Sequence of chain 1.A:
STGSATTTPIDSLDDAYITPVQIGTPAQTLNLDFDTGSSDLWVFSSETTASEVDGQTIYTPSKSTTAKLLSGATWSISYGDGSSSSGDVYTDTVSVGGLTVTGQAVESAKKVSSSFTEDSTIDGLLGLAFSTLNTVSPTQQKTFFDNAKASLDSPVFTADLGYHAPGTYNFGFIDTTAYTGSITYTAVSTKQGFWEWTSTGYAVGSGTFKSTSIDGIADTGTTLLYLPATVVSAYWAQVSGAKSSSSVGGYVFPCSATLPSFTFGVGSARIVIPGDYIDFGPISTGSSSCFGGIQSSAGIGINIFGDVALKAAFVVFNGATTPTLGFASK

This protein binds this small molecule.
Small molecule (SMILES): Cc1ccc(-c2noc([C@H]3C[C@@H](O)CN3)n2)cc1F

Binding-site contacts:
Ligand atom N contacts residue GLY221 of chain 1.A at 3.3 Å (h-bond).
Ligand atom C8 contacts residue ASP35 of chain 1.A at 3.7 Å.
Ligand atom C5 contacts residue ASP33 of chain 1.A at 3.8 Å.
Ligand atom C11 contacts residue GLY80 of chain 1.A at 3.9 Å.
Ligand atom C3 contacts residue ASP81 of chain 1.A at 3.4 Å.
Ligand atom N1 contacts residue LEU125 of chain 1.A at 3.5 Å.
Ligand atom C6 contacts residue PHE116 of chain 1.A at 3.3 Å (hydrophobic).
Ligand atom F contacts residue ASP119 of chain 1.A at 4.0 Å.
Ligand atom C11 contacts residue ASP219 of chain 1.A at 4.0 Å.
Ligand atom O contacts residue ASP35 of chain 1.A at 2.8 Å (salt-bridge).
Ligand atom N2 contacts residue GLY37 of chain 1.A at 3.9 Å.
Ligand atom N contacts residue TYR79 of chain 1.A at 4.0 Å.
Ligand atom C10 contacts residue ASP219 of chain 1.A at 3.6 Å.
Ligand atom C12 contacts residue ASP219 of chain 1.A at 3.2 Å.
Ligand atom C5 contacts residue PHE116 of chain 1.A at 3.8 Å (hydrophobic).
Ligand atom C7 contacts residue GLY221 of chain 1.A at 3.4 Å.
Ligand atom C9 contacts residue GLY221 of chain 1.A at 3.4 Å.
Ligand atom N1 contacts residue ASP35 of chain 1.A at 3.7 Å.
Ligand atom O1 contacts residue GLY80 of chain 1.A at 3.6 Å (h-bond).
Ligand atom C contacts residue ASP119 of chain 1.A at 3.4 Å.
Ligand atom C8 contacts residue GLY221 of chain 1.A at 3.0 Å.
Ligand atom C1 contacts residue PHE116 of chain 1.A at 3.5 Å (hydrophobic).
Ligand atom O contacts residue GLY221 of chain 1.A at 2.9 Å (h-bond).
Ligand atom C9 contacts residue ASP219 of chain 1.A at 3.3 Å.
Ligand atom C contacts residue PHE116 of chain 1.A at 3.8 Å (hydrophobic).
Ligand atom C9 contacts residue THR222 of chain 1.A at 3.3 Å.
Ligand atom O1 contacts residue TYR79 of chain 1.A at 3.1 Å.
Ligand atom C10 contacts residue THR222 of chain 1.A at 3.4 Å.
Ligand atom C9 contacts residue ASP35 of chain 1.A at 4.0 Å.
Ligand atom N2 contacts residue ASP35 of chain 1.A at 3.0 Å (salt-bridge).
Ligand atom F contacts residue ILE122 of chain 1.A at 3.5 Å.
Ligand atom N2 contacts residue ASP219 of chain 1.A at 3.0 Å (salt-bridge).
Ligand atom C12 contacts residue GLY37 of chain 1.A at 3.3 Å.
Ligand atom C2 contacts residue ASP81 of chain 1.A at 3.4 Å.
Ligand atom F contacts residue PHE116 of chain 1.A at 3.4 Å.
Ligand atom N1 contacts residue GLY221 of chain 1.A at 3.2 Å (h-bond).
Ligand atom C3 contacts residue SER83 of chain 1.A at 3.4 Å.
Ligand atom C contacts residue SER115 of chain 1.A at 3.5 Å.
Ligand atom C2 contacts residue SER83 of chain 1.A at 3.3 Å.
Ligand atom C12 contacts residue ASP35 of chain 1.A at 4.0 Å.